Sequence of chain 1.A:
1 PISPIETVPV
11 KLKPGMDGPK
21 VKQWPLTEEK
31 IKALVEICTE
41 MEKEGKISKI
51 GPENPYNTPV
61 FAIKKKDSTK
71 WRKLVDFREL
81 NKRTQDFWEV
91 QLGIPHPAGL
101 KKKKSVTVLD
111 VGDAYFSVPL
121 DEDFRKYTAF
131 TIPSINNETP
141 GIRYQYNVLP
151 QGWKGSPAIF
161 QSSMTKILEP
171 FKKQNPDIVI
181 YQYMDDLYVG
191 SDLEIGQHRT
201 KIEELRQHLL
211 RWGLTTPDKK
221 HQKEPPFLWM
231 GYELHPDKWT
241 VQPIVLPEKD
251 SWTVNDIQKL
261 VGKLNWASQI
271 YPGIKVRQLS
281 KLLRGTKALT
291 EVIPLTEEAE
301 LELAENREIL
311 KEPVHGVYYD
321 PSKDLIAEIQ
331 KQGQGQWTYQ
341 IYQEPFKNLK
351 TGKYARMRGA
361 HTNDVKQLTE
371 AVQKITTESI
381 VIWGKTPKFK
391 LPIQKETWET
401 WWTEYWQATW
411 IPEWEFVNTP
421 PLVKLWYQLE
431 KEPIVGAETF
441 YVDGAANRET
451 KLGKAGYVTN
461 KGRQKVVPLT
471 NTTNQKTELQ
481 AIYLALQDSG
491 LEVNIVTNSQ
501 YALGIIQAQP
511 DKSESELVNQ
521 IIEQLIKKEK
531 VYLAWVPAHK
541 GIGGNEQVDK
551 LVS

Binding-site contacts:
Ligand atom PBA contacts residue CA1 of chain 1.M at 3.8 Å.
Ligand atom OAC contacts residue CA1 of chain 1.M at 2.8 Å.
Ligand atom CAM contacts residue TYR115 of chain 1.A at 2.9 Å (hydrophobic).
Ligand atom OAI contacts residue CA1 of chain 1.M at 3.0 Å.
Ligand atom OAR contacts residue ARG72 of chain 1.A at 3.3 Å (salt-bridge).
Ligand atom OAE contacts residue ARG72 of chain 1.A at 3.4 Å (salt-bridge).
Ligand atom OAG contacts residue VAL111 of chain 1.A at 3.7 Å.
Ligand atom PBB contacts residue ARG72 of chain 1.A at 3.8 Å.
Ligand atom OAF contacts residue LYS65 of chain 1.A at 3.2 Å (salt-bridge).
Ligand atom PBA contacts residue ALA114 of chain 1.A at 3.6 Å.
Ligand atom OAO contacts residue ARG72 of chain 1.A at 3.6 Å (salt-bridge).
Ligand atom OAD contacts residue ALA114 of chain 1.A at 3.4 Å (h-bond).
Ligand atom OAP contacts residue ARG72 of chain 1.A at 3.8 Å.
Ligand atom PBA contacts residue ASP113 of chain 1.A at 3.9 Å.
Ligand atom OAD contacts residue ASP185 of chain 1.A at 3.3 Å (salt-bridge).
Ligand atom CAU contacts residue ARG72 of chain 1.A at 3.4 Å.
Ligand atom OAE contacts residue LYS65 of chain 1.A at 3.4 Å (salt-bridge).
Ligand atom OAR contacts residue CA1 of chain 1.M at 3.7 Å.
Ligand atom NAA contacts residue ARG72 of chain 1.A at 3.8 Å.
Ligand atom OAD contacts residue ASP113 of chain 1.A at 3.3 Å (salt-bridge).
Ligand atom OAI contacts residue ASP185 of chain 1.A at 3.4 Å (salt-bridge).
Ligand atom OAB contacts residue GLN151 of chain 1.A at 3.9 Å.
Ligand atom OAD contacts residue VAL111 of chain 1.A at 3.1 Å (h-bond).
Ligand atom OAQ contacts residue ASP110 of chain 1.A at 3.6 Å.
Ligand atom OAP contacts residue GLN151 of chain 1.A at 3.4 Å (h-bond).
Ligand atom OAG contacts residue ASP113 of chain 1.A at 2.7 Å (salt-bridge).
Ligand atom CAK contacts residue ARG72 of chain 1.A at 3.6 Å.
Ligand atom OAH contacts residue ASP113 of chain 1.A at 3.4 Å (salt-bridge).
Ligand atom CAT contacts residue ARG72 of chain 1.A at 3.7 Å.
Ligand atom CAL contacts residue ASP185 of chain 1.A at 3.9 Å.
Ligand atom PAZ contacts residue CA1 of chain 1.M at 2.8 Å.
Ligand atom OAG contacts residue GLY112 of chain 1.A at 3.2 Å.
Ligand atom FAJ contacts residue ARG72 of chain 1.A at 3.3 Å.
Ligand atom OAD contacts residue CA1 of chain 1.M at 2.5 Å.
Ligand atom OAI contacts residue ASP110 of chain 1.A at 3.8 Å.
Ligand atom CAX contacts residue TYR115 of chain 1.A at 3.6 Å (hydrophobic).
Ligand atom OAC contacts residue ASP110 of chain 1.A at 3.8 Å.
Ligand atom OAQ contacts residue CA1 of chain 1.M at 1.9 Å.
Ligand atom OAG contacts residue CA1 of chain 1.M at 3.1 Å.
Ligand atom PBB contacts residue CA1 of chain 1.M at 3.0 Å.

A protein and the small-molecule ligand that binds it are described below.
Small molecule (SMILES): Nc1nc(=O)n([C@@H]2CS[C@H](COP(=O)(O)OP(=O)(O)OP(=O)(O)O)O2)cc1F